Binding-site contacts:
Ligand atom O7 contacts residue ASN55 of chain 1.B at 2.9 Å (h-bond).
Ligand atom O6 contacts residue GLN53 of chain 1.B at 3.1 Å (h-bond).
Ligand atom C6 contacts residue GLY107 of chain 1.B at 3.9 Å.
Ligand atom O3 contacts residue GLU104 of chain 1.B at 3.6 Å (salt-bridge).
Ligand atom N2 contacts residue SER102 of chain 1.B at 3.1 Å (h-bond).
Ligand atom C5 contacts residue ASN36 of chain 1.B at 3.6 Å.
Ligand atom O7 contacts residue ASN36 of chain 1.B at 3.5 Å (h-bond).
Ligand atom C2 contacts residue SER102 of chain 1.B at 3.3 Å.
Ligand atom C2 contacts residue ASN36 of chain 1.B at 2.4 Å.
Ligand atom O5 contacts residue GLY107 of chain 1.B at 4.2 Å.
Ligand atom C8 contacts residue ASN55 of chain 1.B at 3.8 Å.
Ligand atom C8 contacts residue TYR35 of chain 1.B at 3.5 Å (hydrophobic).
Ligand atom O6 contacts residue GLU104 of chain 1.B at 3.5 Å (salt-bridge).
Ligand atom C6 contacts residue GLN53 of chain 1.B at 4.1 Å.
Ligand atom C1 contacts residue GLN53 of chain 1.B at 3.6 Å.
Ligand atom O5 contacts residue SER102 of chain 1.B at 3.4 Å (h-bond).
Ligand atom N2 contacts residue ASN36 of chain 1.B at 2.8 Å (h-bond).
Ligand atom C3 contacts residue ASN36 of chain 1.B at 3.8 Å.
Ligand atom C7 contacts residue GLU104 of chain 1.B at 4.0 Å.
Ligand atom C8 contacts residue ASN36 of chain 1.B at 3.7 Å.
Ligand atom C6 contacts residue SER106 of chain 1.B at 3.8 Å.
Ligand atom C1 contacts residue SER102 of chain 1.B at 3.4 Å.
Ligand atom O5 contacts residue ASN36 of chain 1.B at 2.3 Å (h-bond).
Ligand atom C7 contacts residue SER102 of chain 1.B at 4.0 Å.
Ligand atom O3 contacts residue PRO103 of chain 1.B at 3.5 Å (h-bond).
Ligand atom C2 contacts residue PRO103 of chain 1.B at 4.1 Å (hydrophobic).
Ligand atom N2 contacts residue GLU104 of chain 1.B at 3.6 Å (salt-bridge).
Ligand atom C8 contacts residue GLU104 of chain 1.B at 3.8 Å.
Ligand atom C1 contacts residue ASN36 of chain 1.B at 1.4 Å.
Ligand atom O3 contacts residue GLY107 of chain 1.B at 3.8 Å.
Ligand atom C5 contacts residue GLY107 of chain 1.B at 4.2 Å.
Ligand atom C7 contacts residue ASN55 of chain 1.B at 3.8 Å.
Ligand atom O5 contacts residue GLN53 of chain 1.B at 3.2 Å (h-bond).
Ligand atom N2 contacts residue PRO103 of chain 1.B at 3.7 Å.
Ligand atom C8 contacts residue ASN34 of chain 1.B at 3.5 Å.
Ligand atom C7 contacts residue ASN36 of chain 1.B at 3.5 Å.
Ligand atom C8 contacts residue SER102 of chain 1.B at 4.0 Å.
Ligand atom C6 contacts residue GLU104 of chain 1.B at 4.0 Å.
Ligand atom C4 contacts residue ASN36 of chain 1.B at 4.2 Å.
Ligand atom C5 contacts residue GLN53 of chain 1.B at 4.0 Å.

Sequence of chain 1.B:
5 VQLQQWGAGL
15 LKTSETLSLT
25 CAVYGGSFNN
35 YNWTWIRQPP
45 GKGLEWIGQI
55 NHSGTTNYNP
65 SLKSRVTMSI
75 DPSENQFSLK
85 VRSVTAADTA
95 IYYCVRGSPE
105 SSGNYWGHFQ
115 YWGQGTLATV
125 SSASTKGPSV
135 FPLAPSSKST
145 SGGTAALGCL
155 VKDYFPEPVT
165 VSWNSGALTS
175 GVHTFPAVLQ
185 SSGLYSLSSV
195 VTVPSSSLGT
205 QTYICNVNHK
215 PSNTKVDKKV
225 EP

Sequence of chain 1.A:
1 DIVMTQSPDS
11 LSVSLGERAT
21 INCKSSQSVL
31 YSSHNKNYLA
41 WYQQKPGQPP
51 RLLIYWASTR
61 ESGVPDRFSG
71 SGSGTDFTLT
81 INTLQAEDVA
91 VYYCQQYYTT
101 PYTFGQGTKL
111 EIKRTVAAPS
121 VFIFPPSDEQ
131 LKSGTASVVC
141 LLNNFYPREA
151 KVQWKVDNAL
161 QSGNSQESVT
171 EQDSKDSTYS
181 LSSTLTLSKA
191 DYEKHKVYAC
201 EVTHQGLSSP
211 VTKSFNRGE

A small-molecule ligand and the protein it binds are described below.
Small molecule (SMILES): CC(=O)N[C@H]1[C@H](O[C@H]2[C@H](O)[C@@H](NC(C)=O)CO[C@@H]2CO)O[C@H](CO)[C@@H](O)[C@@H]1O